The protein below binds the small molecule below.
Small molecule (SMILES): Nc1ncnc2c1ncn2[C@H]1C[C@H](O)[C@@H](COP(=O)(O)O)O1

Binding-site contacts:
Ligand atom C8 contacts residue HIS407 of chain 1.UA at 3.4 Å.
Ligand atom N1 contacts residue PRO408 of chain 1.UA at 3.8 Å.
Ligand atom N6 contacts residue GLY416 of chain 1.UA at 3.7 Å.
Ligand atom N6 contacts residue PRO204 of chain 1.UA at 4.4 Å.
Ligand atom C4 contacts residue PRO408 of chain 1.UA at 3.9 Å (hydrophobic).
Ligand atom N6 contacts residue PHE415 of chain 1.UA at 4.4 Å.
Ligand atom C8 contacts residue SER409 of chain 1.UA at 4.2 Å.
Ligand atom N1 contacts residue GLY416 of chain 1.UA at 3.1 Å (h-bond).
Ligand atom N7 contacts residue HIS407 of chain 1.UA at 3.8 Å.
Ligand atom C6 contacts residue GLY416 of chain 1.UA at 4.2 Å.
Ligand atom O2P contacts residue HIS407 of chain 1.UA at 4.1 Å.
Ligand atom C6 contacts residue SER409 of chain 1.UA at 3.8 Å.
Ligand atom C5 contacts residue PRO408 of chain 1.UA at 4.2 Å (hydrophobic).
Ligand atom N3 contacts residue PRO408 of chain 1.UA at 3.6 Å.
Ligand atom N6 contacts residue SER409 of chain 1.UA at 3.3 Å (h-bond).
Ligand atom C6 contacts residue PRO204 of chain 1.UA at 4.3 Å (hydrophobic).
Ligand atom C2' contacts residue PRO408 of chain 1.UA at 4.3 Å (hydrophobic).
Ligand atom C8 contacts residue PRO408 of chain 1.UA at 4.4 Å (hydrophobic).
Ligand atom N9 contacts residue HIS407 of chain 1.UA at 4.4 Å.
Ligand atom C1' contacts residue PRO408 of chain 1.UA at 3.9 Å (hydrophobic).
Ligand atom O2P contacts residue ASP403 of chain 1.VA at 4.0 Å.
Ligand atom N6 contacts residue PRO408 of chain 1.UA at 4.0 Å.
Ligand atom C6 contacts residue PRO408 of chain 1.UA at 3.8 Å (hydrophobic).
Ligand atom O2P contacts residue GLY404 of chain 1.VA at 4.3 Å.
Ligand atom O1P contacts residue HIS405 of chain 1.VA at 3.9 Å.
Ligand atom C5 contacts residue SER409 of chain 1.UA at 3.7 Å.
Ligand atom C2 contacts residue ILE399 of chain 1.UA at 4.3 Å (hydrophobic).
Ligand atom C2' contacts residue HIS407 of chain 1.UA at 4.0 Å.
Ligand atom N9 contacts residue PRO408 of chain 1.UA at 3.8 Å.
Ligand atom C5 contacts residue PRO204 of chain 1.UA at 4.1 Å (hydrophobic).
Ligand atom N6 contacts residue GLY414 of chain 1.UA at 4.4 Å.
Ligand atom C2 contacts residue GLY416 of chain 1.UA at 3.6 Å.
Ligand atom N7 contacts residue PRO204 of chain 1.UA at 4.1 Å.
Ligand atom C2 contacts residue PRO408 of chain 1.UA at 4.0 Å (hydrophobic).
Ligand atom N7 contacts residue SER409 of chain 1.UA at 3.2 Å (h-bond).

Sequence of chain 1.UA:
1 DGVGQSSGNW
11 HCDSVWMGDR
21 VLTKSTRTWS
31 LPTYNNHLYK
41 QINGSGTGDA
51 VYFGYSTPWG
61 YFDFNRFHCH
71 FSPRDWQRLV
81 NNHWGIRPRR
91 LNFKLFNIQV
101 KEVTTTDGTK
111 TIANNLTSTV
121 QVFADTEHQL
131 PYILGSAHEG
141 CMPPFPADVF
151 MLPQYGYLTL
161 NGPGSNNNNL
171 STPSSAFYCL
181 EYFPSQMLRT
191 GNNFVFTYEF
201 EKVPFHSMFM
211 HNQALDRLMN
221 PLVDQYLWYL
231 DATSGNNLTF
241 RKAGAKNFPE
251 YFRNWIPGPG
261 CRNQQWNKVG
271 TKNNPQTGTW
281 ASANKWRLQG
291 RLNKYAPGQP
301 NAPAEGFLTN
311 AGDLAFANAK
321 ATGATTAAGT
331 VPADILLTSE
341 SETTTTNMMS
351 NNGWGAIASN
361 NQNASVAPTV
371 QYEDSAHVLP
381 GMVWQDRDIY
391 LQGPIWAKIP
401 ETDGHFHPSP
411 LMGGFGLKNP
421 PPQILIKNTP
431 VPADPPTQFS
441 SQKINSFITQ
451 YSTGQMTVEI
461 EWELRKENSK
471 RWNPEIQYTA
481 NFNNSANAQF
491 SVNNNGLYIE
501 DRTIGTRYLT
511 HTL

Sequence of chain 1.VA:
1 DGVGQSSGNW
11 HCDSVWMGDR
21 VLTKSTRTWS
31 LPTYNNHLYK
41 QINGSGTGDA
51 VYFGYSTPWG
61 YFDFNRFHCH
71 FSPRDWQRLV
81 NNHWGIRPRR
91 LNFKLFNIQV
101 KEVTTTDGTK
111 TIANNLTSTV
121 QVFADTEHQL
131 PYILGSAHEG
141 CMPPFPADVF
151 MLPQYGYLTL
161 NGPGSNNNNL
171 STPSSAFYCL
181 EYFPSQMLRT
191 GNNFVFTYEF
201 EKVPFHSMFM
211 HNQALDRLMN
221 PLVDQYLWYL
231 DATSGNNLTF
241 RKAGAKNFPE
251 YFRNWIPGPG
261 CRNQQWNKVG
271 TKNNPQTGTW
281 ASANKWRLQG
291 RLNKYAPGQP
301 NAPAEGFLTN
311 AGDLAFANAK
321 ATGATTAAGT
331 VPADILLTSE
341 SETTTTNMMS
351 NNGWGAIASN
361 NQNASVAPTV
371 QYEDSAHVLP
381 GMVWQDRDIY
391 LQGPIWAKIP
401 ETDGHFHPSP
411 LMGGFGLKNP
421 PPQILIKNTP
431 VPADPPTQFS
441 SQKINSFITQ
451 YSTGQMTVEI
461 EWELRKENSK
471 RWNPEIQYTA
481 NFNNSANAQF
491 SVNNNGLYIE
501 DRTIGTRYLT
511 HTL